Binding-site contacts:
Ligand atom O30 contacts residue GLY137 of chain 1.A at 3.1 Å (h-bond).
Ligand atom S29 contacts residue GLY137 of chain 1.A at 3.7 Å.
Ligand atom C34 contacts residue GLN41 of chain 1.A at 3.5 Å.
Ligand atom O contacts residue GLY137 of chain 1.A at 3.0 Å (h-bond).
Ligand atom O contacts residue SER138 of chain 1.A at 3.7 Å.
Ligand atom O contacts residue LYS136 of chain 1.A at 3.7 Å.
Ligand atom O31 contacts residue SER139 of chain 1.A at 2.9 Å (h-bond).
Ligand atom CB contacts residue ALA157 of chain 1.A at 3.4 Å (hydrophobic).
Ligand atom S29 contacts residue SER139 of chain 1.A at 3.2 Å (h-bond).
Ligand atom C2 contacts residue CYS159 of chain 1.A at 2.9 Å (hydrophobic).
Ligand atom C contacts residue SER139 of chain 1.A at 2.6 Å.
Ligand atom C33 contacts residue HIS57 of chain 1.A at 3.2 Å.
Ligand atom C32 contacts residue HIS57 of chain 1.A at 3.3 Å.
Ligand atom C5 contacts residue ASP81 of chain 1.A at 3.6 Å.
Ligand atom N2 contacts residue HIS57 of chain 1.A at 3.5 Å.
Ligand atom CA contacts residue ALA157 of chain 1.A at 3.5 Å (hydrophobic).
Ligand atom N contacts residue ARG155 of chain 1.A at 3.1 Å (salt-bridge).
Ligand atom C3 contacts residue ALA157 of chain 1.A at 3.2 Å (hydrophobic).
Ligand atom N28 contacts residue HIS57 of chain 1.A at 3.3 Å (h-bond).
Ligand atom O31 contacts residue PHE43 of chain 1.A at 3.7 Å.
Ligand atom O contacts residue LEU135 of chain 1.A at 3.4 Å (h-bond).
Ligand atom C14 contacts residue HIS57 of chain 1.A at 3.4 Å.
Ligand atom C23 contacts residue PHE154 of chain 1.A at 3.1 Å (hydrophobic).
Ligand atom O contacts residue LYS136 of chain 1.A at 3.5 Å.
Ligand atom N contacts residue HIS57 of chain 1.A at 3.7 Å.
Ligand atom C10 contacts residue ASP81 of chain 1.A at 3.7 Å.
Ligand atom N contacts residue ALA157 of chain 1.A at 2.8 Å (h-bond).
Ligand atom C1 contacts residue HIS57 of chain 1.A at 3.3 Å.
Ligand atom CA contacts residue SER139 of chain 1.A at 3.2 Å.
Ligand atom O contacts residue ALA156 of chain 1.A at 3.2 Å.
Ligand atom N28 contacts residue SER139 of chain 1.A at 2.6 Å (h-bond).
Ligand atom O31 contacts residue GLY137 of chain 1.A at 3.1 Å.
Ligand atom N contacts residue SER139 of chain 1.A at 3.4 Å (h-bond).
Ligand atom O contacts residue ALA157 of chain 1.A at 3.0 Å (h-bond).
Ligand atom C33 contacts residue GLY58 of chain 1.A at 3.6 Å.
Ligand atom C25 contacts residue VAL132 of chain 1.A at 3.4 Å (hydrophobic).
Ligand atom C25 contacts residue LYS136 of chain 1.A at 3.6 Å.
Ligand atom C3 contacts residue CYS159 of chain 1.A at 1.8 Å (hydrophobic).
Ligand atom O30 contacts residue LYS136 of chain 1.A at 3.5 Å.
Ligand atom O contacts residue SER139 of chain 1.A at 3.0 Å (h-bond).

A small-molecule ligand and the protein it binds are described below.
Small molecule (SMILES): C=C[C@@H]1C[C@]1(NC(=O)[C@@H]1C[C@@H](Oc2nccc3ccc(Br)cc23)CN1C(=O)[C@@H](C)NC(=O)CC)C(=O)NS(=O)(=O)C1CC1

Sequence of chain 1.A:
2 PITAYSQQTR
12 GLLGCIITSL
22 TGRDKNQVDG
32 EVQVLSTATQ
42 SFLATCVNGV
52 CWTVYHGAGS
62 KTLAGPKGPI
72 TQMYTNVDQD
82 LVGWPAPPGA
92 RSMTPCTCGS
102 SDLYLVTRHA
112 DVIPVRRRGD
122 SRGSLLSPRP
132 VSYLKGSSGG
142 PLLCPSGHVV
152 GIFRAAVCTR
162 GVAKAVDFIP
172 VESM